Binding-site contacts:
Ligand atom N2 contacts residue ASN28 of chain 3.A at 2.9 Å (h-bond).
Ligand atom C1 contacts residue ASN28 of chain 3.A at 1.4 Å.
Ligand atom O5 contacts residue ALA29 of chain 3.A at 4.5 Å.
Ligand atom C6 contacts residue THR30 of chain 3.A at 3.5 Å.
Ligand atom O5 contacts residue THR309 of chain 3.A at 3.6 Å (h-bond).
Ligand atom O7 contacts residue ASN28 of chain 3.A at 3.4 Å (h-bond).
Ligand atom O5 contacts residue ASN28 of chain 3.A at 2.4 Å (h-bond).
Ligand atom O6 contacts residue THR30 of chain 3.A at 3.6 Å (h-bond).
Ligand atom C3 contacts residue ASN28 of chain 3.A at 3.8 Å.
Ligand atom C5 contacts residue ASN28 of chain 3.A at 3.7 Å.
Ligand atom C7 contacts residue ASN28 of chain 3.A at 3.3 Å.
Ligand atom C1 contacts residue THR309 of chain 3.A at 4.0 Å.
Ligand atom C2 contacts residue ASN28 of chain 3.A at 2.4 Å.
Ligand atom C4 contacts residue ASN28 of chain 3.A at 4.2 Å.
Ligand atom C8 contacts residue ASN28 of chain 3.A at 4.5 Å.

The protein below binds the small molecule below.
Small molecule (SMILES): CC(=O)N[C@@H]1[C@@H](O)[C@H](O)[C@@H](CO)O[C@H]1O

Sequence of chain 3.A:
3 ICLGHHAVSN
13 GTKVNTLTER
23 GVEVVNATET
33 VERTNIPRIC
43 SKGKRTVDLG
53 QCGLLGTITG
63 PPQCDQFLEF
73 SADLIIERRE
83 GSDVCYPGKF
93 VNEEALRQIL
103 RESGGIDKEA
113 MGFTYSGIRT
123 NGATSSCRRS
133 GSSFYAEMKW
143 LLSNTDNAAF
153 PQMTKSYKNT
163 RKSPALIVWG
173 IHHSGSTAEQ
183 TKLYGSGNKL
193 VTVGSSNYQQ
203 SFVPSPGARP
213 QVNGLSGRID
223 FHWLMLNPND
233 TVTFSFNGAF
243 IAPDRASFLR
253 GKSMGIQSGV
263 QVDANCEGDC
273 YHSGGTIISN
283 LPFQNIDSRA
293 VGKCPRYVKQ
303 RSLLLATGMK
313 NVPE